Binding-site contacts:
Ligand atom C4 contacts residue ASN58 of chain 1.C at 3.9 Å.
Ligand atom C1 contacts residue ASN58 of chain 1.C at 1.4 Å.
Ligand atom O6 contacts residue ASN58 of chain 1.C at 4.2 Å.
Ligand atom N2 contacts residue ASN58 of chain 1.C at 3.4 Å (h-bond).
Ligand atom O5 contacts residue ASN58 of chain 1.C at 1.8 Å (h-bond).
Ligand atom C8 contacts residue ASN599 of chain 1.C at 4.0 Å.
Ligand atom C5 contacts residue ASN58 of chain 1.C at 3.2 Å.
Ligand atom O7 contacts residue ASN58 of chain 1.C at 3.2 Å.
Ligand atom C3 contacts residue ASN58 of chain 1.C at 3.8 Å.
Ligand atom C2 contacts residue ASN58 of chain 1.C at 2.7 Å.
Ligand atom C6 contacts residue ASN58 of chain 1.C at 4.0 Å.
Ligand atom O6 contacts residue GLU57 of chain 1.C at 2.6 Å (salt-bridge).
Ligand atom O5 contacts residue GLU57 of chain 1.C at 4.2 Å.
Ligand atom C7 contacts residue ASN58 of chain 1.C at 3.8 Å.
Ligand atom C6 contacts residue GLU57 of chain 1.C at 3.5 Å.

A protein and the small-molecule ligand that binds it are described below.
Small molecule (SMILES): CC(=O)N[C@@H]1[C@@H](O)[C@H](O)[C@@H](CO)O[C@H]1O

Sequence of chain 1.C:
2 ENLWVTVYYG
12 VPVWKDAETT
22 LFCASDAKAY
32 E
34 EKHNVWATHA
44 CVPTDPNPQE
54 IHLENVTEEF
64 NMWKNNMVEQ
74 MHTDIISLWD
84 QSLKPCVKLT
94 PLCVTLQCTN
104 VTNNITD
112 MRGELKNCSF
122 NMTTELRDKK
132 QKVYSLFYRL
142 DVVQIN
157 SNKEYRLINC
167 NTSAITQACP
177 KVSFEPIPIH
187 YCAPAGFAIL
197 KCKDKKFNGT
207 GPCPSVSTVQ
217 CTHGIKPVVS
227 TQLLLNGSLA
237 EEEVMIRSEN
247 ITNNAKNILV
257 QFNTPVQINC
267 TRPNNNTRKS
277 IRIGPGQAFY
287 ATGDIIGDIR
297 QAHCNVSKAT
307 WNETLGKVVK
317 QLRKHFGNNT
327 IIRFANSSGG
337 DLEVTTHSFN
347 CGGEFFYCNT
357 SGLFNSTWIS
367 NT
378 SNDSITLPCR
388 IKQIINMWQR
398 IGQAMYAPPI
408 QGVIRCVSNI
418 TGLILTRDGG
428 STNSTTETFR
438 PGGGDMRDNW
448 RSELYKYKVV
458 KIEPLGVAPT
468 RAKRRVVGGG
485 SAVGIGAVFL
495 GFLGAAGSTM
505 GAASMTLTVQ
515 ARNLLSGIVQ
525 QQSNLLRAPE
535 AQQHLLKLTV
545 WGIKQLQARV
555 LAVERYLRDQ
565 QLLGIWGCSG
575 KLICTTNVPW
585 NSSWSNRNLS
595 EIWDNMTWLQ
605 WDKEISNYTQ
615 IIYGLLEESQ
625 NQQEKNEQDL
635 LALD